Binding-site contacts:
Ligand atom C6 contacts residue PRO166 of chain 1.B at 4.0 Å (hydrophobic).
Ligand atom C17 contacts residue ILE112 of chain 1.B at 3.8 Å (hydrophobic).
Ligand atom C13 contacts residue GLN130 of chain 1.B at 3.6 Å.
Ligand atom C19 contacts residue TRP194 of chain 1.B at 4.1 Å (hydrophobic).
Ligand atom C6 contacts residue ILE139 of chain 1.B at 3.5 Å (hydrophobic).
Ligand atom C18 contacts residue TRP194 of chain 1.B at 3.8 Å (hydrophobic).
Ligand atom C5 contacts residue PRO166 of chain 1.B at 4.2 Å (hydrophobic).
Ligand atom C6 contacts residue CYS192 of chain 1.A at 3.9 Å (hydrophobic).
Ligand atom C9 contacts residue THR132 of chain 1.B at 4.3 Å.
Ligand atom C18 contacts residue ILE112 of chain 1.B at 4.0 Å (hydrophobic).
Ligand atom C19 contacts residue ILE112 of chain 1.B at 3.9 Å (hydrophobic).
Ligand atom C14 contacts residue LEU196 of chain 1.B at 3.7 Å (hydrophobic).
Ligand atom C9 contacts residue ASP140 of chain 1.B at 3.4 Å.
Ligand atom C7 contacts residue ILE139 of chain 1.B at 4.0 Å (hydrophobic).
Ligand atom C15 contacts residue TYR110 of chain 1.B at 3.4 Å (hydrophobic).
Ligand atom C8 contacts residue PRO166 of chain 1.B at 4.2 Å (hydrophobic).
Ligand atom C14 contacts residue TRP194 of chain 1.B at 4.2 Å (hydrophobic).
Ligand atom C20 contacts residue LEU77 of chain 1.B at 3.6 Å (hydrophobic).
Ligand atom C19 contacts residue LEU75 of chain 1.B at 3.5 Å (hydrophobic).
Ligand atom C10 contacts residue PRO166 of chain 1.B at 4.2 Å (hydrophobic).
Ligand atom C9 contacts residue GLY191 of chain 1.A at 3.3 Å.
Ligand atom C12 contacts residue GLN130 of chain 1.B at 4.1 Å.
Ligand atom C12 contacts residue TYR110 of chain 1.B at 3.5 Å (hydrophobic).
Ligand atom C9 contacts residue CYS192 of chain 1.A at 4.0 Å (hydrophobic).
Ligand atom C4 contacts residue ALA171 of chain 1.B at 4.0 Å (hydrophobic).
Ligand atom C17 contacts residue TRP194 of chain 1.B at 3.8 Å (hydrophobic).
Ligand atom C5 contacts residue ILE139 of chain 1.B at 3.6 Å (hydrophobic).
Ligand atom C2 contacts residue CYS192 of chain 1.A at 2.4 Å (hydrophobic).
Ligand atom C1 contacts residue CYS192 of chain 1.A at 1.8 Å (hydrophobic).
Ligand atom C8 contacts residue GLY191 of chain 1.A at 4.0 Å.
Ligand atom C3 contacts residue CYS192 of chain 1.A at 3.9 Å (hydrophobic).
Ligand atom C7 contacts residue PRO166 of chain 1.B at 3.3 Å (hydrophobic).
Ligand atom C14 contacts residue ILE177 of chain 1.B at 3.6 Å (hydrophobic).
Ligand atom C5 contacts residue TYR175 of chain 1.B at 3.5 Å (hydrophobic).
Ligand atom C15 contacts residue GLN130 of chain 1.B at 3.7 Å.
Ligand atom C9 contacts residue ILE139 of chain 1.B at 4.2 Å (hydrophobic).
Ligand atom C11 contacts residue THR132 of chain 1.B at 4.1 Å.
Ligand atom C13 contacts residue TYR110 of chain 1.B at 3.9 Å (hydrophobic).
Ligand atom C14 contacts residue GLN130 of chain 1.B at 3.9 Å.
Ligand atom C17 contacts residue GLN130 of chain 1.B at 4.1 Å.

Sequence of chain 1.A:
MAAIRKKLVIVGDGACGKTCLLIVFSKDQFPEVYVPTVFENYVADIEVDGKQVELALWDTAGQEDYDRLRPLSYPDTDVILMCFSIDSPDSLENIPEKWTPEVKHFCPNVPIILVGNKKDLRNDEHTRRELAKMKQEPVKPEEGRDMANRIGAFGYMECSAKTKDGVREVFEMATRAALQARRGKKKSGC

Sequence of chain 1.B:
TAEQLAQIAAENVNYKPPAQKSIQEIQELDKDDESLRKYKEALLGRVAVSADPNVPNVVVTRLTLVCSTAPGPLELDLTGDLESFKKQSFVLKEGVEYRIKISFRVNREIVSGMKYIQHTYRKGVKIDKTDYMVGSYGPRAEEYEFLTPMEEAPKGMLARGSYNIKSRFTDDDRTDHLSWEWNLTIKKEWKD

A small-molecule ligand and the protein it binds are described below.
Small molecule (SMILES): C/C=C(\C)CC/C=C(\C)CC/C=C(\C)CCC=C(C)C